Sequence of chain 1.A:
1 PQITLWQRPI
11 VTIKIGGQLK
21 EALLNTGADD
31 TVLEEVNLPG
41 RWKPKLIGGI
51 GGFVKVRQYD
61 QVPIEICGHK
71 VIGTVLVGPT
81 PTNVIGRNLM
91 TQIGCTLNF

Sequence of chain 1.B:
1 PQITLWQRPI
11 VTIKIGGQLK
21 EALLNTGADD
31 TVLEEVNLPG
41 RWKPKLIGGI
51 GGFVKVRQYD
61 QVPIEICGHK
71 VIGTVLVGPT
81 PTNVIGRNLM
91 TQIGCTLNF

The small molecule below binds the protein below.
Small molecule (SMILES): CSCC[C@H](NC(=O)[C@H](C)NC(=O)[C@H](CCC(=O)O)NC(=O)[C@H](Cc1ccccc1)NC(=O)[C@H](CC(C)C)NC(=O)[C@@H](NC(=O)[C@@H](N)CCCN=C(N)N)C(C)C)C(=O)O

Binding-site contacts:
Ligand atom N contacts residue GLY48 of chain 1.A at 2.8 Å (h-bond).
Ligand atom O contacts residue GLY49 of chain 1.A at 3.5 Å.
Ligand atom CA contacts residue ASP29 of chain 1.B at 3.5 Å.
Ligand atom O contacts residue ASP29 of chain 1.A at 2.9 Å (salt-bridge).
Ligand atom CA contacts residue GLY48 of chain 1.B at 3.3 Å.
Ligand atom OE1 contacts residue ASP29 of chain 1.B at 3.2 Å (salt-bridge).
Ligand atom N contacts residue GLY27 of chain 1.A at 3.0 Å (h-bond).
Ligand atom O contacts residue ALA28 of chain 1.B at 3.5 Å.
Ligand atom N contacts residue GLY27 of chain 1.B at 3.0 Å (h-bond).
Ligand atom O contacts residue ALA28 of chain 1.A at 3.3 Å.
Ligand atom CB contacts residue ASN25 of chain 1.B at 3.5 Å.
Ligand atom O contacts residue ASP29 of chain 1.B at 3.1 Å (salt-bridge).
Ligand atom CA contacts residue GLY48 of chain 1.A at 3.1 Å.
Ligand atom OE1 contacts residue ALA28 of chain 1.B at 3.6 Å.
Ligand atom O contacts residue ILE47 of chain 1.B at 3.5 Å.
Ligand atom CB contacts residue ASP30 of chain 1.B at 2.9 Å.
Ligand atom O contacts residue ASN25 of chain 1.B at 2.6 Å (h-bond).
Ligand atom O contacts residue GLY49 of chain 1.B at 3.4 Å.
Ligand atom NH2 contacts residue ARG8 of chain 1.B at 3.5 Å (salt-bridge).
Ligand atom N contacts residue ASN25 of chain 1.A at 3.5 Å (h-bond).
Ligand atom N contacts residue GLY48 of chain 1.B at 2.9 Å (h-bond).
Ligand atom C contacts residue GLY48 of chain 1.A at 3.4 Å.
Ligand atom CB contacts residue ARG8 of chain 1.A at 3.6 Å.
Ligand atom CD1 contacts residue THR82 of chain 1.B at 3.2 Å.
Ligand atom OE2 contacts residue ILE47 of chain 1.B at 3.1 Å.
Ligand atom CD1 contacts residue VAL84 of chain 1.B at 3.5 Å (hydrophobic).
Ligand atom O contacts residue GLY27 of chain 1.B at 3.5 Å (h-bond).
Ligand atom CG contacts residue ASP29 of chain 1.A at 3.5 Å.
Ligand atom CB contacts residue GLY48 of chain 1.A at 3.3 Å.
Ligand atom CA contacts residue ASP29 of chain 1.A at 3.5 Å.
Ligand atom O contacts residue GLY48 of chain 1.B at 2.8 Å (h-bond).
Ligand atom CD2 contacts residue GLY27 of chain 1.B at 3.5 Å.
Ligand atom CA contacts residue GLY27 of chain 1.B at 3.4 Å.
Ligand atom N contacts residue ASP29 of chain 1.A at 2.4 Å (salt-bridge).
Ligand atom OE1 contacts residue ASP30 of chain 1.B at 2.9 Å (salt-bridge).
Ligand atom CE contacts residue LEU76 of chain 1.B at 3.5 Å (hydrophobic).
Ligand atom CD contacts residue ASP30 of chain 1.B at 3.4 Å.
Ligand atom OE2 contacts residue ASP30 of chain 1.B at 2.5 Å (salt-bridge).
Ligand atom CB contacts residue GLY27 of chain 1.A at 3.4 Å.
Ligand atom CG contacts residue GLY27 of chain 1.A at 3.3 Å.